Binding-site contacts:
Ligand atom C7 contacts residue ASN82 of chain 1.A at 3.7 Å.
Ligand atom C7 contacts residue TYR80 of chain 1.A at 3.5 Å (hydrophobic).
Ligand atom C5 contacts residue SER84 of chain 1.A at 4.4 Å.
Ligand atom C2 contacts residue ASN82 of chain 1.A at 2.4 Å.
Ligand atom C6 contacts residue SER60 of chain 1.A at 4.2 Å.
Ligand atom N2 contacts residue ASN82 of chain 1.A at 2.9 Å (h-bond).
Ligand atom O5 contacts residue SER84 of chain 1.A at 4.0 Å.
Ligand atom O7 contacts residue ASN82 of chain 1.A at 4.2 Å.
Ligand atom O6 contacts residue HIS61 of chain 1.A at 3.3 Å.
Ligand atom C6 contacts residue HIS61 of chain 1.A at 4.3 Å.
Ligand atom C1 contacts residue ASP106 of chain 1.A at 3.5 Å.
Ligand atom C3 contacts residue ASN82 of chain 1.A at 3.8 Å.
Ligand atom C8 contacts residue TYR80 of chain 1.A at 4.4 Å (hydrophobic).
Ligand atom C1 contacts residue ASN82 of chain 1.A at 1.5 Å.
Ligand atom N2 contacts residue TYR80 of chain 1.A at 3.7 Å.
Ligand atom C8 contacts residue ASP106 of chain 1.A at 3.6 Å.
Ligand atom O7 contacts residue TYR80 of chain 1.A at 3.0 Å (h-bond).
Ligand atom N2 contacts residue ASP106 of chain 1.A at 2.6 Å (salt-bridge).
Ligand atom C8 contacts residue THR104 of chain 1.A at 4.2 Å.
Ligand atom C5 contacts residue ASN82 of chain 1.A at 3.8 Å.
Ligand atom O5 contacts residue SER60 of chain 1.A at 3.7 Å.
Ligand atom C8 contacts residue VAL128 of chain 1.A at 4.3 Å (hydrophobic).
Ligand atom O5 contacts residue TYR80 of chain 1.A at 4.5 Å.
Ligand atom C1 contacts residue TYR80 of chain 1.A at 3.9 Å (hydrophobic).
Ligand atom O6 contacts residue SER60 of chain 1.A at 3.0 Å (h-bond).
Ligand atom C7 contacts residue ASP106 of chain 1.A at 3.6 Å.
Ligand atom C2 contacts residue TYR80 of chain 1.A at 3.5 Å (hydrophobic).
Ligand atom C2 contacts residue ASP106 of chain 1.A at 3.5 Å.
Ligand atom C4 contacts residue ASN82 of chain 1.A at 4.2 Å.
Ligand atom C3 contacts residue ASP106 of chain 1.A at 3.9 Å.
Ligand atom C1 contacts residue SER84 of chain 1.A at 3.8 Å.
Ligand atom O5 contacts residue ASN82 of chain 1.A at 2.5 Å (h-bond).

This small molecule binds to this protein.
Small molecule (SMILES): CC(=O)N[C@@H]1[C@@H](O)[C@H](O)[C@@H](CO)O[C@H]1O

Sequence of chain 1.A:
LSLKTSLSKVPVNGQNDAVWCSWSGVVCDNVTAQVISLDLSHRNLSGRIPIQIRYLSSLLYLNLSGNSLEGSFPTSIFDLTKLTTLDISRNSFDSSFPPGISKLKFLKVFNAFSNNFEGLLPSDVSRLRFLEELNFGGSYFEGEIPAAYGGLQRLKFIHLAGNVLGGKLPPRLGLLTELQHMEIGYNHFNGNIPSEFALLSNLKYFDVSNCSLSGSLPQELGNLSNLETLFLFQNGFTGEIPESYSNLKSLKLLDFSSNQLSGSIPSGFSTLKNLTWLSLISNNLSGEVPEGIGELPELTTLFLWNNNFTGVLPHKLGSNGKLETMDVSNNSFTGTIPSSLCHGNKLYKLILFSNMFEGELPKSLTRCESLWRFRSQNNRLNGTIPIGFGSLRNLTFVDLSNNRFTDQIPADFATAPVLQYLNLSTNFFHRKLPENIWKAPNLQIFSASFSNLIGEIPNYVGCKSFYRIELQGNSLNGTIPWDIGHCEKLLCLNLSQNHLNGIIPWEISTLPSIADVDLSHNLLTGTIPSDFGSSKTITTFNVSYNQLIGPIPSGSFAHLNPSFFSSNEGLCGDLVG